Sequence of chain 1.A:
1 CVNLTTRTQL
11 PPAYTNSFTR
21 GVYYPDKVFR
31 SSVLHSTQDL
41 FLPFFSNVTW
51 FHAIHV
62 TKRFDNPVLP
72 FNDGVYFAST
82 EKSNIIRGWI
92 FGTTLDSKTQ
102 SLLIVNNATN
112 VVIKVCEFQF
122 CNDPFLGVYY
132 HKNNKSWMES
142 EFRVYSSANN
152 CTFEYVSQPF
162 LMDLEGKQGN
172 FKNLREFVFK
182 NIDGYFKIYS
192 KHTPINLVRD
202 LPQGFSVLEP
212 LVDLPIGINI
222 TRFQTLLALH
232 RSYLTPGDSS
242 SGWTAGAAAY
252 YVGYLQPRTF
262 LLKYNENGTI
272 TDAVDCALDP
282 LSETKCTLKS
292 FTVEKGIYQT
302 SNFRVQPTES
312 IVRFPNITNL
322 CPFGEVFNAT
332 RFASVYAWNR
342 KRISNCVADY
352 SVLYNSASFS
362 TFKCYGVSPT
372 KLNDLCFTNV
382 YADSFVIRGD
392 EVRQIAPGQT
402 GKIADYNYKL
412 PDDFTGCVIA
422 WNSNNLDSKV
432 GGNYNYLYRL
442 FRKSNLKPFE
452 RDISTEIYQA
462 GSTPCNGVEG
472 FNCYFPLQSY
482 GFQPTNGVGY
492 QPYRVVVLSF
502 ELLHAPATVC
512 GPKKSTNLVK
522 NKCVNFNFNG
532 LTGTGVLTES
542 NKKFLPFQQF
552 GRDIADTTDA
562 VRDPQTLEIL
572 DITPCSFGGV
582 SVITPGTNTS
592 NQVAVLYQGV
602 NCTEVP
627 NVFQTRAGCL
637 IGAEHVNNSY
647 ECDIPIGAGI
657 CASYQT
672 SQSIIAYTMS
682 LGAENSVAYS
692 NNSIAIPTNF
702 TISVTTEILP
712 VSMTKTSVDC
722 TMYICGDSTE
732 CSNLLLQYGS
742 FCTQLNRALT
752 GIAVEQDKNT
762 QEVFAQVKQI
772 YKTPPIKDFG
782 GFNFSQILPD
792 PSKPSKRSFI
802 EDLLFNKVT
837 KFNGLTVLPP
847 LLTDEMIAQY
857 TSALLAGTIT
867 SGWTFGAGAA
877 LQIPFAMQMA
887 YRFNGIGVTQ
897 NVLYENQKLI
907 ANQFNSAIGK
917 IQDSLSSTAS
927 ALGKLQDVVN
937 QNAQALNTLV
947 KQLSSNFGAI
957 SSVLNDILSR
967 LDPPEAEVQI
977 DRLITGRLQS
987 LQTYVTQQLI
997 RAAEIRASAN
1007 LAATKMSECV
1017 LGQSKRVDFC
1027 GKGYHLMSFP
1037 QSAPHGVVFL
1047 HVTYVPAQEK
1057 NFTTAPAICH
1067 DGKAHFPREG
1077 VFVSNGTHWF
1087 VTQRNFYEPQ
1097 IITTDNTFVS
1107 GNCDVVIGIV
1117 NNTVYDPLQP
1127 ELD

Binding-site contacts:
Ligand atom C8 contacts residue ASN317 of chain 1.A at 4.4 Å.
Ligand atom O7 contacts residue ASN317 of chain 1.A at 2.5 Å (h-bond).
Ligand atom C6 contacts residue LEU568 of chain 1.A at 4.1 Å (hydrophobic).
Ligand atom C6 contacts residue ASN317 of chain 1.A at 4.5 Å.
Ligand atom N2 contacts residue ASN317 of chain 1.A at 2.9 Å (h-bond).
Ligand atom O5 contacts residue ASN317 of chain 1.A at 2.2 Å (h-bond).
Ligand atom C3 contacts residue ASN317 of chain 1.A at 3.8 Å.
Ligand atom C4 contacts residue GLN566 of chain 1.A at 4.2 Å.
Ligand atom C4 contacts residue ASN317 of chain 1.A at 4.1 Å.
Ligand atom O6 contacts residue LEU568 of chain 1.A at 4.4 Å.
Ligand atom C5 contacts residue ASN317 of chain 1.A at 3.5 Å.
Ligand atom C6 contacts residue GLN566 of chain 1.A at 3.6 Å.
Ligand atom O5 contacts residue GLN566 of chain 1.A at 4.2 Å.
Ligand atom C1 contacts residue ASN317 of chain 1.A at 1.4 Å.
Ligand atom C7 contacts residue ASN317 of chain 1.A at 3.0 Å.
Ligand atom C5 contacts residue GLN566 of chain 1.A at 4.3 Å.
Ligand atom C2 contacts residue ASN317 of chain 1.A at 2.4 Å.

The small molecule below binds the protein below.
Small molecule (SMILES): CC(=O)N[C@@H]1[C@@H](O)[C@H](O)[C@@H](CO)O[C@H]1O